Sequence of chain 1.C:
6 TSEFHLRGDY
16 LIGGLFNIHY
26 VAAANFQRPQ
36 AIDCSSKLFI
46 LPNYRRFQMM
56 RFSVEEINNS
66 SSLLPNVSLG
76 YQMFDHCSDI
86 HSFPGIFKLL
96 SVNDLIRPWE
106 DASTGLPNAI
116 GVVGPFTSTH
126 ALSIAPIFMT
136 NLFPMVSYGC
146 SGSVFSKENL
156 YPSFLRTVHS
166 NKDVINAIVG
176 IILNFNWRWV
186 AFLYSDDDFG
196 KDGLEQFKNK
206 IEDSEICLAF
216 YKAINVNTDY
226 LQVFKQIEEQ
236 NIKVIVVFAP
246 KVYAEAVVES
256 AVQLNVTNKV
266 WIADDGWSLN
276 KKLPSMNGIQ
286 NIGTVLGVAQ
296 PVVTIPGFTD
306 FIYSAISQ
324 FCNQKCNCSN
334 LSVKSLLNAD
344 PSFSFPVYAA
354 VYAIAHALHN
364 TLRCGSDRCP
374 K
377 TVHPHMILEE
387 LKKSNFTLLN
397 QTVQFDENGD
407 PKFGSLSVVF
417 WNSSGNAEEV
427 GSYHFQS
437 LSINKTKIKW

This protein binds this small molecule.
Small molecule (SMILES): CC(=O)N[C@@H]1[C@@H](O)[C@H](O)[C@@H](CO)O[C@H]1O

Binding-site contacts:
Ligand atom C7 contacts residue ASN330 of chain 1.C at 3.4 Å.
Ligand atom C6 contacts residue SER41 of chain 1.C at 3.7 Å.
Ligand atom C3 contacts residue ASN330 of chain 1.C at 3.8 Å.
Ligand atom C2 contacts residue ASN330 of chain 1.C at 2.5 Å.
Ligand atom O6 contacts residue LYS42 of chain 1.C at 4.1 Å.
Ligand atom O7 contacts residue LYS328 of chain 1.C at 2.8 Å (salt-bridge).
Ligand atom C1 contacts residue ASN330 of chain 1.C at 1.4 Å.
Ligand atom C5 contacts residue ASN330 of chain 1.C at 3.6 Å.
Ligand atom C4 contacts residue ASN330 of chain 1.C at 4.2 Å.
Ligand atom O5 contacts residue ASN330 of chain 1.C at 2.3 Å (h-bond).
Ligand atom C7 contacts residue LYS328 of chain 1.C at 3.4 Å.
Ligand atom C8 contacts residue SER40 of chain 1.C at 3.7 Å.
Ligand atom C8 contacts residue ASN330 of chain 1.C at 3.6 Å.
Ligand atom O5 contacts residue SER41 of chain 1.C at 4.0 Å.
Ligand atom C1 contacts residue SER40 of chain 1.C at 3.8 Å.
Ligand atom O5 contacts residue SER40 of chain 1.C at 3.5 Å (h-bond).
Ligand atom C8 contacts residue ASP38 of chain 1.C at 4.4 Å.
Ligand atom C8 contacts residue LYS328 of chain 1.C at 3.3 Å.
Ligand atom O6 contacts residue SER41 of chain 1.C at 4.0 Å.
Ligand atom O7 contacts residue ASN330 of chain 1.C at 4.3 Å.
Ligand atom N2 contacts residue ASN330 of chain 1.C at 2.9 Å (h-bond).